Sequence of chain 4.D:
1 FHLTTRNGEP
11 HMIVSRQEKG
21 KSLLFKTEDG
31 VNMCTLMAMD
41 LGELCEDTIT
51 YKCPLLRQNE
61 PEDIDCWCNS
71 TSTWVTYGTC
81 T

Binding-site contacts:
Ligand atom C4 contacts residue VAL31 of chain 4.D at 3.8 Å (hydrophobic).
Ligand atom C7 contacts residue SER70 of chain 4.D at 4.4 Å.
Ligand atom O3 contacts residue NAG1 of chain 4.X at 2.6 Å (h-bond).
Ligand atom C5 contacts residue VAL31 of chain 4.D at 4.2 Å (hydrophobic).
Ligand atom O5 contacts residue ASN69 of chain 4.D at 2.8 Å (h-bond).
Ligand atom O7 contacts residue ASN69 of chain 4.D at 3.8 Å.
Ligand atom N2 contacts residue VAL31 of chain 4.D at 4.0 Å.
Ligand atom O4 contacts residue NAG1 of chain 4.X at 3.0 Å.
Ligand atom C5 contacts residue MET33 of chain 4.D at 3.7 Å (hydrophobic).
Ligand atom C3 contacts residue VAL31 of chain 4.D at 3.0 Å (hydrophobic).
Ligand atom O1 contacts residue ASN69 of chain 4.D at 2.1 Å (h-bond).
Ligand atom C8 contacts residue SER70 of chain 4.D at 3.7 Å.
Ligand atom C6 contacts residue ASN69 of chain 4.D at 4.4 Å.
Ligand atom C5 contacts residue NAG1 of chain 4.X at 4.4 Å.
Ligand atom O1 contacts residue SER70 of chain 4.D at 4.2 Å.
Ligand atom C5 contacts residue ASN69 of chain 4.D at 3.7 Å.
Ligand atom C3 contacts residue NAG1 of chain 4.X at 3.7 Å.
Ligand atom C4 contacts residue NAG1 of chain 4.X at 3.2 Å.
Ligand atom O1 contacts residue VAL31 of chain 4.D at 3.4 Å (h-bond).
Ligand atom O4 contacts residue VAL31 of chain 4.D at 3.3 Å.
Ligand atom C8 contacts residue ARG57 of chain 4.D at 4.2 Å.
Ligand atom O3 contacts residue VAL31 of chain 4.D at 3.6 Å.
Ligand atom C6 contacts residue NAG1 of chain 4.X at 4.3 Å.
Ligand atom N2 contacts residue ASN69 of chain 4.D at 4.3 Å.
Ligand atom C1 contacts residue VAL31 of chain 4.D at 4.3 Å (hydrophobic).
Ligand atom C2 contacts residue VAL31 of chain 4.D at 4.0 Å (hydrophobic).
Ligand atom O1 contacts residue MET33 of chain 4.D at 3.9 Å.
Ligand atom C1 contacts residue ASN69 of chain 4.D at 2.7 Å.
Ligand atom O6 contacts residue NAG1 of chain 4.X at 3.0 Å.
Ligand atom C6 contacts residue MET33 of chain 4.D at 3.5 Å (hydrophobic).
Ligand atom C6 contacts residue LEU24 of chain 4.D at 4.5 Å (hydrophobic).
Ligand atom O5 contacts residue MET33 of chain 4.D at 4.2 Å.
Ligand atom C7 contacts residue ASN69 of chain 4.D at 3.8 Å.
Ligand atom C8 contacts residue ASN69 of chain 4.D at 3.4 Å.
Ligand atom C2 contacts residue ASN69 of chain 4.D at 4.2 Å.

This protein binds this small molecule.
Small molecule (SMILES): CC(=O)N[C@@H]1[C@@H](O)[C@H](O)[C@@H](CO)O[C@H]1O